Sequence of chain 27.B:
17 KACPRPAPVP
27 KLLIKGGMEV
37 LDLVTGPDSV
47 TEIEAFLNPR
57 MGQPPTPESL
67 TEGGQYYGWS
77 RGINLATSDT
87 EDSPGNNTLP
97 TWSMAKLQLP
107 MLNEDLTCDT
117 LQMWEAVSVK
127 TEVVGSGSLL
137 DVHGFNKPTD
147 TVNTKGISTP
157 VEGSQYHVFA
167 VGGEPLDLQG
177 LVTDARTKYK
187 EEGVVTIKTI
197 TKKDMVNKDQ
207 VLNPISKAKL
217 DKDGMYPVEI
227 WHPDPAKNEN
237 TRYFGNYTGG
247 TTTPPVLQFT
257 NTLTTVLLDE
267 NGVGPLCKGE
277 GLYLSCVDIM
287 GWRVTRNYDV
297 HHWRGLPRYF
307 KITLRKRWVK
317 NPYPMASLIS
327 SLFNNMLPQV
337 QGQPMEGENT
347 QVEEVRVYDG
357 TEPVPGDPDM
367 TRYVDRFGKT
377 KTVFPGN

Sequence of chain 27.A:
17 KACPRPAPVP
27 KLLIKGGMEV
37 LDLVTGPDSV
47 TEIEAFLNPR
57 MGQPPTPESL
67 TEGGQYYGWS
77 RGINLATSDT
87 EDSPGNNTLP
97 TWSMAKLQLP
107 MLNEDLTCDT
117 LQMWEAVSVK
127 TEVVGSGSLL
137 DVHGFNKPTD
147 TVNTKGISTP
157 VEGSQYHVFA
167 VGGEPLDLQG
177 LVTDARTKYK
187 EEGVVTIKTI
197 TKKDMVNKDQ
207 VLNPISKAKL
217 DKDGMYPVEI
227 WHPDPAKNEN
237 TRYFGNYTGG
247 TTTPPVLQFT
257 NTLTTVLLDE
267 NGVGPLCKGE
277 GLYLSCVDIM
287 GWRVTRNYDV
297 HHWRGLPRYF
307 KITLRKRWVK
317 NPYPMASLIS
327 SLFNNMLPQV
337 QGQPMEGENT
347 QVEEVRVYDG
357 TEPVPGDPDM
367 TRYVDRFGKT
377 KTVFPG

This protein binds this small molecule.
Small molecule (SMILES): CC(=O)N[C@@H]1[C@@H](O[C@@H]2O[C@H](CO)[C@H](O)[C@H](O[C@]3(C(=O)O)C[C@H](O)[C@@H](NC(C)=O)[C@H]([C@H](O)[C@H](O)CO)O3)[C@H]2O)[C@H](O)[C@@H](CO[C@]2(C(=O)O)C[C@H](O)[C@@H](NC(C)=O)[C@H]([C@H](O)[C@H](O)CO)O2)O[C@H]1O

Binding-site contacts:
Ligand atom O3 contacts residue GLY78 of chain 27.A at 3.3 Å.
Ligand atom C1 contacts residue ARG77 of chain 27.A at 3.6 Å.
Ligand atom C1 contacts residue SER89 of chain 27.A at 3.5 Å.
Ligand atom C4 contacts residue GLY78 of chain 27.A at 3.4 Å.
Ligand atom C5 contacts residue TYR72 of chain 27.A at 3.9 Å (hydrophobic).
Ligand atom C4 contacts residue TYR72 of chain 27.A at 3.8 Å (hydrophobic).
Ligand atom O8 contacts residue ARG77 of chain 27.A at 3.2 Å (salt-bridge).
Ligand atom O1A contacts residue LYS186 of chain 27.A at 2.8 Å (salt-bridge).
Ligand atom C3 contacts residue HIS298 of chain 27.A at 3.6 Å.
Ligand atom C3 contacts residue GLY78 of chain 27.A at 3.6 Å.
Ligand atom O10 contacts residue THR291 of chain 27.A at 4.3 Å.
Ligand atom O4 contacts residue ILE79 of chain 27.A at 4.0 Å.
Ligand atom C1 contacts residue LYS186 of chain 27.A at 3.9 Å.
Ligand atom O1A contacts residue HIS298 of chain 27.A at 3.9 Å.
Ligand atom O4 contacts residue GLY78 of chain 27.A at 3.1 Å.
Ligand atom O4 contacts residue VAL296 of chain 27.A at 3.9 Å.
Ligand atom C11 contacts residue ASP85 of chain 27.B at 4.0 Å.
Ligand atom O1B contacts residue TYR72 of chain 27.A at 4.1 Å.
Ligand atom N5 contacts residue TYR72 of chain 27.A at 3.4 Å (h-bond).
Ligand atom C5 contacts residue ASN93 of chain 27.A at 3.6 Å.
Ligand atom C4 contacts residue ASN93 of chain 27.A at 4.2 Å.
Ligand atom O6 contacts residue ASN93 of chain 27.A at 3.0 Å (h-bond).
Ligand atom O1A contacts residue SER89 of chain 27.A at 3.1 Å (h-bond).
Ligand atom O4 contacts residue ASN80 of chain 27.A at 4.3 Å.
Ligand atom C3 contacts residue VAL296 of chain 27.A at 3.7 Å (hydrophobic).
Ligand atom O1A contacts residue GLY78 of chain 27.A at 3.2 Å (h-bond).
Ligand atom C1 contacts residue GLY78 of chain 27.A at 3.7 Å.
Ligand atom C1 contacts residue TYR72 of chain 27.A at 4.1 Å (hydrophobic).
Ligand atom C6 contacts residue ASN93 of chain 27.A at 3.0 Å.
Ligand atom C2 contacts residue GLY78 of chain 27.A at 3.9 Å.
Ligand atom C6 contacts residue TYR72 of chain 27.A at 4.0 Å (hydrophobic).
Ligand atom C3 contacts residue GLY78 of chain 27.A at 4.0 Å.
Ligand atom O8 contacts residue TYR72 of chain 27.A at 4.3 Å.
Ligand atom C4 contacts residue HIS298 of chain 27.A at 3.2 Å.
Ligand atom O4 contacts residue THR291 of chain 27.A at 3.5 Å.
Ligand atom O1B contacts residue SER89 of chain 27.A at 3.1 Å (h-bond).
Ligand atom O1A contacts residue TYR72 of chain 27.A at 3.5 Å.
Ligand atom O1A contacts residue ARG77 of chain 27.A at 3.2 Å (salt-bridge).
Ligand atom O1B contacts residue ARG77 of chain 27.A at 2.9 Å (salt-bridge).
Ligand atom O4 contacts residue HIS298 of chain 27.A at 2.7 Å (h-bond).